Binding-site contacts:
Ligand atom O2 contacts residue DG2 of chain 1.B at 2.8 Å (h-bond).
Ligand atom O5' contacts residue GLY496 of chain 1.C at 3.2 Å (h-bond).
Ligand atom OP1 contacts residue LYS592 of chain 1.C at 2.8 Å (salt-bridge).
Ligand atom N3 contacts residue DG2 of chain 1.B at 2.7 Å (h-bond).
Ligand atom N2 contacts residue DC3 of chain 1.B at 2.8 Å (h-bond).
Ligand atom C2 contacts residue DT1 of chain 1.B at 3.3 Å.
Ligand atom OP1 contacts residue GLY387 of chain 1.C at 3.1 Å (h-bond).
Ligand atom OP1 contacts residue SER384 of chain 1.C at 3.1 Å (h-bond).
Ligand atom N6 contacts residue DT5 of chain 1.B at 2.9 Å (h-bond).
Ligand atom OP1 contacts residue ARG744 of chain 1.C at 2.8 Å (salt-bridge).
Ligand atom N1 contacts residue DT4 of chain 1.B at 2.9 Å (h-bond).
Ligand atom O4 contacts residue DA6 of chain 1.B at 2.6 Å (h-bond).
Ligand atom O6 contacts residue DOC8 of chain 1.B at 3.0 Å (h-bond).
Ligand atom N6 contacts residue DT4 of chain 1.B at 3.1 Å (h-bond).
Ligand atom OP1 contacts residue TYR732 of chain 1.C at 3.3 Å.
Ligand atom O3' contacts residue ARG744 of chain 1.C at 2.9 Å (salt-bridge).
Ligand atom C3' contacts residue TYR385 of chain 1.C at 3.1 Å (hydrophobic).
Ligand atom N1 contacts residue DC7 of chain 1.B at 2.8 Å (h-bond).
Ligand atom N2 contacts residue DC7 of chain 1.B at 2.8 Å (h-bond).
Ligand atom O3' contacts residue THR386 of chain 1.C at 3.3 Å.
Ligand atom N6 contacts residue DT1 of chain 1.B at 2.8 Å (h-bond).
Ligand atom N4 contacts residue DG2 of chain 1.B at 3.0 Å (h-bond).
Ligand atom C4' contacts residue TYR385 of chain 1.C at 3.2 Å (hydrophobic).
Ligand atom C5' contacts residue TYR385 of chain 1.C at 3.3 Å (hydrophobic).
Ligand atom N2 contacts residue DOC8 of chain 1.B at 2.5 Å (h-bond).
Ligand atom C2 contacts residue DOC8 of chain 1.B at 3.3 Å.
Ligand atom N4 contacts residue DT1 of chain 1.B at 3.2 Å (h-bond).
Ligand atom N1 contacts residue DC3 of chain 1.B at 3.0 Å (h-bond).
Ligand atom N1 contacts residue DT1 of chain 1.B at 2.7 Å (h-bond).
Ligand atom O6 contacts residue DC7 of chain 1.B at 2.7 Å (h-bond).
Ligand atom C5' contacts residue GLY499 of chain 1.C at 3.2 Å.
Ligand atom N2 contacts residue DT4 of chain 1.B at 3.3 Å (h-bond).
Ligand atom C5' contacts residue ARG744 of chain 1.C at 3.3 Å.
Ligand atom OP1 contacts residue THR386 of chain 1.C at 3.2 Å.
Ligand atom O3' contacts residue TYR385 of chain 1.C at 3.2 Å (h-bond).
Ligand atom N3 contacts residue DA6 of chain 1.B at 2.8 Å (h-bond).
Ligand atom N1 contacts residue DT5 of chain 1.B at 2.9 Å (h-bond).
Ligand atom N1 contacts residue DOC8 of chain 1.B at 2.8 Å (h-bond).
Ligand atom O3' contacts residue GLY387 of chain 1.C at 2.7 Å (h-bond).
Ligand atom O2 contacts residue LYS593 of chain 1.C at 3.2 Å.

This small molecule binds to this protein.
Small molecule (SMILES): Cc1cn([C@H]2C[C@H](O[P](=O)(O)OC[C@H]3O[C@@H](n4cnc5c(N)ncnc54)C[C@@H]3O[P](=O)(O)OC[C@H]3O[C@@H](n4cnc5c(N)ncnc54)C[C@@H]3O[P](=O)(O)OC[C@H]3O[C@@H](n4cnc5c(=O)nc(N)[nH]c54)C[C@@H]3O[P](=O)(O)OC[C@H]3O[C@@H](n4ccc(N)nc4=O)C[C@@H]3O[P](=O)(O)OC[C@H]3O[C@@H](n4cnc5c(N)ncnc54)C[C@@H]3O)[C@@H](CO[P](=O)(O)O[C@H]3C[C@H](n4cnc5c(=O)nc(N)[nH]c54)O[C@@H]3CO[P](=O)(O)O[C@H]3C[C@H](n4cnc5c(=O)nc(N)[nH]c54)O[C@@H]3COP(=O)(O)O)O2)c(=O)[nH]c1=O

Sequence of chain 1.C:
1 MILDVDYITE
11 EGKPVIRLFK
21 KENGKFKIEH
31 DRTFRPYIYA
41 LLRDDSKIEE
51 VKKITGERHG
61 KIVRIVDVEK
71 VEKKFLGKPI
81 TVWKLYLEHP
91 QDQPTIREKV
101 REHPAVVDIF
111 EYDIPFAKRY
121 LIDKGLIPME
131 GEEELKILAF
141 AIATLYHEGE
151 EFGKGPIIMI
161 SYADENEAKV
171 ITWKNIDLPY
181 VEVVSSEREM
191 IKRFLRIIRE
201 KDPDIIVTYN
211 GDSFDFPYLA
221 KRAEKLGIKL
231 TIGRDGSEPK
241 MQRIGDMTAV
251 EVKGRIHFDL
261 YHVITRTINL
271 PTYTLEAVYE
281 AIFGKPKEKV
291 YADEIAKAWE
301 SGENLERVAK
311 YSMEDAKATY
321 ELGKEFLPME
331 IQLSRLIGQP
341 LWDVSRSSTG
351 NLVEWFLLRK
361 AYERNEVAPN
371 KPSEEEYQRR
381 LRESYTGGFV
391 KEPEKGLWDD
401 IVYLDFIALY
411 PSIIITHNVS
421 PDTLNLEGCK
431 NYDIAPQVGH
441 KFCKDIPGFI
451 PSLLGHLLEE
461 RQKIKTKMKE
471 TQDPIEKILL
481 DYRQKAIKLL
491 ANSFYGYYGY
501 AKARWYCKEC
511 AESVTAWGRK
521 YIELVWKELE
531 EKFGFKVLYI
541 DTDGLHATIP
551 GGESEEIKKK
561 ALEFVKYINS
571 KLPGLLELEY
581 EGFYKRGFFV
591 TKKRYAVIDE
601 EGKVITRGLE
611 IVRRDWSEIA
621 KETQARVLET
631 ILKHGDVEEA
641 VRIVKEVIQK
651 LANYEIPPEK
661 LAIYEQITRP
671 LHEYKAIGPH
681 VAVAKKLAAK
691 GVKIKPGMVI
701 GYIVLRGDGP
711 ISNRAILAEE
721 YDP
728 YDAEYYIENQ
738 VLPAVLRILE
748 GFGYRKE